Sequence of chain 1.A:
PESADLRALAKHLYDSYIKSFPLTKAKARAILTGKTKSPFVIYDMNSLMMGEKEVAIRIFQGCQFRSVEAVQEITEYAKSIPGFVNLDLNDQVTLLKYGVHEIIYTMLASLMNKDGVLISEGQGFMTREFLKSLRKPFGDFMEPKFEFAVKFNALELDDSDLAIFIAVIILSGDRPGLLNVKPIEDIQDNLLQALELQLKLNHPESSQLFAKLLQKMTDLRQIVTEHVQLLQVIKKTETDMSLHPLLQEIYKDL

A small-molecule ligand and the protein it binds are described below.
Small molecule (SMILES): CCCCc1nc(C)c(Cc2nc(C(C)(C)C)no2)c(=O)n1Cc1ccc(-c2ccccc2-c2noc(=O)[nH]2)cc1

Binding-site contacts:
Ligand atom C01 contacts residue PHE77 of chain 1.A at 3.4 Å (hydrophobic).
Ligand atom C41 contacts residue ARG83 of chain 1.A at 3.7 Å.
Ligand atom C29 contacts residue PHE77 of chain 1.A at 3.6 Å (hydrophobic).
Ligand atom C25 contacts residue PHE77 of chain 1.A at 3.8 Å (hydrophobic).
Ligand atom N13 contacts residue ALA87 of chain 1.A at 3.2 Å.
Ligand atom O14 contacts residue ALA87 of chain 1.A at 3.6 Å.
Ligand atom C34 contacts residue PHE158 of chain 1.A at 3.5 Å (hydrophobic).
Ligand atom C17 contacts residue LEU128 of chain 1.A at 3.7 Å (hydrophobic).
Ligand atom C24 contacts residue MET159 of chain 1.A at 3.7 Å (hydrophobic).
Ligand atom C03 contacts residue ILE136 of chain 1.A at 3.4 Å (hydrophobic).
Ligand atom O39 contacts residue HIS118 of chain 1.A at 3.8 Å.
Ligand atom C27 contacts residue PHE77 of chain 1.A at 3.4 Å (hydrophobic).
Ligand atom C26 contacts residue PHE77 of chain 1.A at 3.4 Å (hydrophobic).
Ligand atom C33 contacts residue PHE158 of chain 1.A at 3.5 Å (hydrophobic).
Ligand atom C01 contacts residue CYS80 of chain 1.A at 3.6 Å (hydrophobic).
Ligand atom C09 contacts residue SER84 of chain 1.A at 3.0 Å.
Ligand atom O14 contacts residue SER84 of chain 1.A at 3.4 Å.
Ligand atom N21 contacts residue LEU125 of chain 1.A at 3.7 Å.
Ligand atom O39 contacts residue HIS244 of chain 1.A at 3.7 Å.
Ligand atom C25 contacts residue PHE158 of chain 1.A at 3.5 Å (hydrophobic).
Ligand atom C33 contacts residue PHE77 of chain 1.A at 3.6 Å (hydrophobic).
Ligand atom C34 contacts residue PHE77 of chain 1.A at 3.2 Å (hydrophobic).
Ligand atom C18 contacts residue ILE121 of chain 1.A at 3.7 Å (hydrophobic).
Ligand atom C25 contacts residue HIS244 of chain 1.A at 3.4 Å.
Ligand atom C02 contacts residue PHE77 of chain 1.A at 3.5 Å (hydrophobic).
Ligand atom C22 contacts residue LEU125 of chain 1.A at 3.6 Å (hydrophobic).
Ligand atom C04 contacts residue MET159 of chain 1.A at 3.5 Å (hydrophobic).
Ligand atom N36 contacts residue LEU260 of chain 1.A at 3.5 Å.
Ligand atom C01 contacts residue ILE76 of chain 1.A at 3.5 Å (hydrophobic).
Ligand atom O37 contacts residue LEU260 of chain 1.A at 3.3 Å.
Ligand atom O37 contacts residue LEU264 of chain 1.A at 3.8 Å.
Ligand atom N06 contacts residue CYS80 of chain 1.A at 3.7 Å.
Ligand atom N40 contacts residue HIS244 of chain 1.A at 3.1 Å (h-bond).
Ligand atom O14 contacts residue ARG83 of chain 1.A at 3.5 Å (salt-bridge).
Ligand atom C18 contacts residue MET124 of chain 1.A at 3.6 Å (hydrophobic).
Ligand atom C38 contacts residue TYR268 of chain 1.A at 3.2 Å (hydrophobic).
Ligand atom C24 contacts residue HIS244 of chain 1.A at 3.8 Å.
Ligand atom C22 contacts residue MET159 of chain 1.A at 3.5 Å (hydrophobic).
Ligand atom O39 contacts residue TYR268 of chain 1.A at 2.2 Å (h-bond).
Ligand atom C18 contacts residue LEU125 of chain 1.A at 3.3 Å (hydrophobic).